Binding-site contacts:
Ligand atom C24 contacts residue LEU152 of chain 1.A at 3.9 Å (hydrophobic).
Ligand atom N25 contacts residue MET101 of chain 1.A at 3.4 Å (h-bond).
Ligand atom N25 contacts residue LEU100 of chain 1.A at 3.7 Å.
Ligand atom C27 contacts residue MET98 of chain 1.A at 3.8 Å (hydrophobic).
Ligand atom C6 contacts residue GLY102 of chain 1.A at 4.0 Å.
Ligand atom C15 contacts residue CSO162 of chain 1.A at 3.7 Å.
Ligand atom C28 contacts residue ASP163 of chain 1.A at 4.0 Å.
Ligand atom C5 contacts residue THR103 of chain 1.A at 3.6 Å.
Ligand atom C14 contacts residue CSO162 of chain 1.A at 3.0 Å.
Ligand atom C3 contacts residue THR103 of chain 1.A at 3.7 Å.
Ligand atom C17 contacts residue GLY29 of chain 1.A at 3.2 Å.
Ligand atom N9 contacts residue MET28 of chain 1.A at 4.0 Å.
Ligand atom C16 contacts residue VAL36 of chain 1.A at 3.8 Å (hydrophobic).
Ligand atom N26 contacts residue GLU99 of chain 1.A at 3.4 Å (salt-bridge).
Ligand atom C19 contacts residue ASP163 of chain 1.A at 3.5 Å.
Ligand atom C22 contacts residue LEU152 of chain 1.A at 3.9 Å (hydrophobic).
Ligand atom C29 contacts residue CSO162 of chain 1.A at 4.0 Å.
Ligand atom C29 contacts residue ASP163 of chain 1.A at 3.2 Å.
Ligand atom C16 contacts residue GLY29 of chain 1.A at 3.3 Å.
Ligand atom C28 contacts residue VAL36 of chain 1.A at 4.0 Å (hydrophobic).
Ligand atom N26 contacts residue MET101 of chain 1.A at 2.5 Å (h-bond).
Ligand atom C27 contacts residue GLU99 of chain 1.A at 3.9 Å.
Ligand atom N20 contacts residue LYS51 of chain 1.A at 3.8 Å.
Ligand atom N20 contacts residue ASP163 of chain 1.A at 2.9 Å (salt-bridge).
Ligand atom N7 contacts residue LYS107 of chain 1.A at 3.7 Å.
Ligand atom N25 contacts residue ALA49 of chain 1.A at 4.0 Å.
Ligand atom C22 contacts residue MET101 of chain 1.A at 3.5 Å (hydrophobic).
Ligand atom C5 contacts residue GLY102 of chain 1.A at 3.6 Å.
Ligand atom C3 contacts residue GLY102 of chain 1.A at 3.5 Å.
Ligand atom C5 contacts residue MET101 of chain 1.A at 3.5 Å (hydrophobic).
Ligand atom C24 contacts residue GLU99 of chain 1.A at 3.6 Å.
Ligand atom C17 contacts residue VAL36 of chain 1.A at 3.8 Å (hydrophobic).
Ligand atom C13 contacts residue CSO162 of chain 1.A at 3.5 Å.
Ligand atom C3 contacts residue LYS107 of chain 1.A at 3.9 Å.
Ligand atom N26 contacts residue LEU100 of chain 1.A at 3.4 Å.
Ligand atom N25 contacts residue GLU99 of chain 1.A at 2.6 Å (salt-bridge).
Ligand atom C23 contacts residue LEU152 of chain 1.A at 3.8 Å (hydrophobic).
Ligand atom C10 contacts residue MET101 of chain 1.A at 3.6 Å (hydrophobic).
Ligand atom C6 contacts residue THR103 of chain 1.A at 3.8 Å.
Ligand atom N21 contacts residue MET101 of chain 1.A at 2.9 Å (h-bond).

Sequence of chain 1.A:
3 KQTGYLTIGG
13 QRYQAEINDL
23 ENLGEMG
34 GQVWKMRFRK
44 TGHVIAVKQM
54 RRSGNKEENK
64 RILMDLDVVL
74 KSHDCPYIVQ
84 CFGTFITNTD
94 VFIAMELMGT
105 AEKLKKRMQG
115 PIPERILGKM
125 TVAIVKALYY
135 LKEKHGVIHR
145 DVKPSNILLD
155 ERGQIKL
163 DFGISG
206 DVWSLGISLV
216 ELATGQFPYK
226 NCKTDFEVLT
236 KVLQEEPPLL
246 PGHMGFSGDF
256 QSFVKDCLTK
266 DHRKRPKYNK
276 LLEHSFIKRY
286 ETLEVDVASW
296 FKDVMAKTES

This protein binds this small molecule.
Small molecule (SMILES): N#CCc1ccc(Nc2nc(Nc3cc(C4CC4)[nH]n3)c3ccccc3n2)cc1